The protein below binds the small molecule below.
Small molecule (SMILES): CC(=O)N[C@H]1[C@H](O[C@H]2[C@H](O)[C@@H](NC(C)=O)CO[C@@H]2CO)O[C@H](CO)[C@@H](O)[C@@H]1O

Binding-site contacts:
Ligand atom C8 contacts residue ASN486 of chain 1.A at 4.4 Å.
Ligand atom C5 contacts residue ASN486 of chain 1.A at 3.7 Å.
Ligand atom N2 contacts residue ASN486 of chain 1.A at 2.9 Å (h-bond).
Ligand atom C1 contacts residue ASN486 of chain 1.A at 1.4 Å.
Ligand atom C7 contacts residue ASN486 of chain 1.A at 3.1 Å.
Ligand atom O7 contacts residue ASN486 of chain 1.A at 2.9 Å (h-bond).
Ligand atom C4 contacts residue ASN486 of chain 1.A at 4.2 Å.
Ligand atom C2 contacts residue ASN486 of chain 1.A at 2.4 Å.
Ligand atom O5 contacts residue ASN486 of chain 1.A at 2.4 Å (h-bond).
Ligand atom C3 contacts residue ASN486 of chain 1.A at 3.8 Å.

Sequence of chain 1.A:
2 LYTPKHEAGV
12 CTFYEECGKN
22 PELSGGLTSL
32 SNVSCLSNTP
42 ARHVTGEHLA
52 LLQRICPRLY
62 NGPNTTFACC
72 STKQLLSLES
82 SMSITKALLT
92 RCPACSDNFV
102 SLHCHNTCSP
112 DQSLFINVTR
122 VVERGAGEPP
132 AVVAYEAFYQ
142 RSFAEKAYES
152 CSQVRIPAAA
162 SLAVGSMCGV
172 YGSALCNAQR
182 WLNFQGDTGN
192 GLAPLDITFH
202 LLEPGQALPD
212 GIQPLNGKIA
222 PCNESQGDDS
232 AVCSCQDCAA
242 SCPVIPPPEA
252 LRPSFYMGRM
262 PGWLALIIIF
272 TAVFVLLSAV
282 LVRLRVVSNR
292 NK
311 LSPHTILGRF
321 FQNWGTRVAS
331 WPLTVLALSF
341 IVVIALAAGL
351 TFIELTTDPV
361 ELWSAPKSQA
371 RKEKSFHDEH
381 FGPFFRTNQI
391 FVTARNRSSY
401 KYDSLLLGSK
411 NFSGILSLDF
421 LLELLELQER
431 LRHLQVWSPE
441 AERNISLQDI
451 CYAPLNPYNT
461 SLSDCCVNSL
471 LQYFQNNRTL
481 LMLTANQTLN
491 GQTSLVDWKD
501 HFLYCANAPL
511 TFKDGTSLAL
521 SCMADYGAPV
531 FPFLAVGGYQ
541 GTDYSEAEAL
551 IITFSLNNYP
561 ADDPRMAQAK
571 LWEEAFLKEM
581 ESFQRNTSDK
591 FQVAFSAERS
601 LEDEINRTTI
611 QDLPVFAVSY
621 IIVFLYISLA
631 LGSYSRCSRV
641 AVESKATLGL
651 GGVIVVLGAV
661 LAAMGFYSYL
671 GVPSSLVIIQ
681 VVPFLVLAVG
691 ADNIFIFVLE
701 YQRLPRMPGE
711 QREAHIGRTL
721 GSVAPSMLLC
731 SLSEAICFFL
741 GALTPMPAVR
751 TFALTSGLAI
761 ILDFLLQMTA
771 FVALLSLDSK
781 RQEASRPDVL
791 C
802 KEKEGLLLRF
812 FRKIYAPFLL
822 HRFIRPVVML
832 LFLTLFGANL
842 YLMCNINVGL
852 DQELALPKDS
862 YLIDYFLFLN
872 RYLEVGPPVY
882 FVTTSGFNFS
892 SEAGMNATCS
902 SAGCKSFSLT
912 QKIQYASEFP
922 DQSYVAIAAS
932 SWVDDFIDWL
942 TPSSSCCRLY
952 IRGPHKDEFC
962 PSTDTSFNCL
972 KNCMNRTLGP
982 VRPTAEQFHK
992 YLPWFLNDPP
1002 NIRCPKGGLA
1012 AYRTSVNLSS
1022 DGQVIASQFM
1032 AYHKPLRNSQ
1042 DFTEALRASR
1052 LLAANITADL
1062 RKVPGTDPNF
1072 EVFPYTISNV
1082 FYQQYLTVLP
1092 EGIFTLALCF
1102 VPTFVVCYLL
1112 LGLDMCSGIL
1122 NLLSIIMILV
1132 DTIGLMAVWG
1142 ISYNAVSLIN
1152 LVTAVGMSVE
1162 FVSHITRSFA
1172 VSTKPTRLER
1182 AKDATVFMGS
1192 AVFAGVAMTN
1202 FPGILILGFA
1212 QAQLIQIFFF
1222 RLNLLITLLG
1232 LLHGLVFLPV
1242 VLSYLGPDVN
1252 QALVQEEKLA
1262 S